Sequence of chain 1.M:
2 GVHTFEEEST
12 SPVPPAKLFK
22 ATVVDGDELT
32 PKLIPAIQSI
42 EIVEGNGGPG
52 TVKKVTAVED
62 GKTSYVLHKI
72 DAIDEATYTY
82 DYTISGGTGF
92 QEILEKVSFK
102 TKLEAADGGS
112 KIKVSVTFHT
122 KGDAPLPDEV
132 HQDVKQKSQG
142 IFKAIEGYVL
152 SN

The protein below binds the small molecule below.
Small molecule (SMILES): O=S(=O)(O)c1cccc2cccc(Nc3ccccc3)c12

Binding-site contacts:
Ligand atom C10 contacts residue VAL115 of chain 1.M at 4.1 Å (hydrophobic).
Ligand atom C12 contacts residue LYS136 of chain 1.M at 3.8 Å.
Ligand atom C13 contacts residue LYS136 of chain 1.M at 3.5 Å.
Ligand atom C9 contacts residue GLN140 of chain 1.M at 3.9 Å.
Ligand atom C12 contacts residue SER139 of chain 1.M at 4.0 Å.
Ligand atom O3 contacts residue GLN140 of chain 1.M at 3.6 Å (h-bond).
Ligand atom C2 contacts residue SER139 of chain 1.M at 3.9 Å.
Ligand atom C1 contacts residue VAL115 of chain 1.M at 3.9 Å (hydrophobic).
Ligand atom C8 contacts residue GLN140 of chain 1.M at 4.0 Å.
Ligand atom C12 contacts residue VAL117 of chain 1.M at 3.8 Å (hydrophobic).
Ligand atom C8 contacts residue SER10 of chain 1.M at 3.7 Å.
Ligand atom C13 contacts residue VAL117 of chain 1.M at 3.9 Å (hydrophobic).
Ligand atom O2 contacts residue GLN140 of chain 1.M at 2.7 Å (h-bond).
Ligand atom C14 contacts residue LYS136 of chain 1.M at 3.9 Å.
Ligand atom C6 contacts residue PHE143 of chain 1.M at 3.4 Å (hydrophobic).
Ligand atom C4 contacts residue SER139 of chain 1.M at 4.0 Å.
Ligand atom S contacts residue GLN140 of chain 1.M at 3.8 Å.
Ligand atom C15 contacts residue HIS132 of chain 1.M at 3.9 Å.
Ligand atom C2 contacts residue PHE100 of chain 1.M at 3.9 Å (hydrophobic).
Ligand atom O1 contacts residue GLU8 of chain 1.M at 3.2 Å.
Ligand atom O2 contacts residue LYS136 of chain 1.M at 3.5 Å.
Ligand atom C6 contacts residue SER139 of chain 1.M at 4.2 Å.
Ligand atom C16 contacts residue GLU8 of chain 1.M at 4.1 Å.
Ligand atom O3 contacts residue SER10 of chain 1.M at 3.8 Å.
Ligand atom N contacts residue VAL115 of chain 1.M at 3.9 Å.
Ligand atom C14 contacts residue PHE119 of chain 1.M at 3.9 Å (hydrophobic).
Ligand atom C7 contacts residue PHE143 of chain 1.M at 3.6 Å (hydrophobic).
Ligand atom C3 contacts residue PHE100 of chain 1.M at 3.7 Å (hydrophobic).
Ligand atom C2 contacts residue VAL117 of chain 1.M at 4.1 Å (hydrophobic).
Ligand atom C3 contacts residue SER139 of chain 1.M at 3.7 Å.
Ligand atom C14 contacts residue VAL117 of chain 1.M at 4.0 Å (hydrophobic).
Ligand atom C3 contacts residue VAL115 of chain 1.M at 4.2 Å (hydrophobic).
Ligand atom C2 contacts residue VAL115 of chain 1.M at 3.6 Å (hydrophobic).
Ligand atom C15 contacts residue LYS136 of chain 1.M at 4.2 Å.
Ligand atom C15 contacts residue VAL117 of chain 1.M at 3.9 Å (hydrophobic).
Ligand atom C11 contacts residue VAL117 of chain 1.M at 3.7 Å (hydrophobic).
Ligand atom C3 contacts residue TYR83 of chain 1.M at 4.0 Å (hydrophobic).
Ligand atom C14 contacts residue HIS132 of chain 1.M at 4.0 Å.
Ligand atom C16 contacts residue LYS136 of chain 1.M at 4.2 Å.
Ligand atom C16 contacts residue VAL117 of chain 1.M at 3.7 Å (hydrophobic).